Sequence of chain 4.A:
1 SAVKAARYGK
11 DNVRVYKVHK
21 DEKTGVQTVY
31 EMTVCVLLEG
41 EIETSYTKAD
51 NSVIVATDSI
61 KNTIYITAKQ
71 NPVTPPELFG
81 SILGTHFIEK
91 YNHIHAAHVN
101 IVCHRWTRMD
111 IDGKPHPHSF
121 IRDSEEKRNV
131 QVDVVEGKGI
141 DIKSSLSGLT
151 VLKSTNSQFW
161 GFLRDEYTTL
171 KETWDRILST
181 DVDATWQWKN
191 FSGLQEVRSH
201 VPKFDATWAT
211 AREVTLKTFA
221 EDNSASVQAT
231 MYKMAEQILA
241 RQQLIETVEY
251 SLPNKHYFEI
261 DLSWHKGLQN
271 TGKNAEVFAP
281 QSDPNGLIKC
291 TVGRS

Binding-site contacts:
Ligand atom O24 contacts residue LEU170 of chain 4.A at 3.5 Å.
Ligand atom O13 contacts residue TYR8 of chain 3.A at 3.7 Å.
Ligand atom C2 contacts residue GLN228 of chain 4.A at 3.8 Å.
Ligand atom O24 contacts residue ALA56 of chain 3.A at 3.5 Å.
Ligand atom O24 contacts residue THR57 of chain 3.A at 3.1 Å (h-bond).
Ligand atom O13 contacts residue ILE54 of chain 3.A at 3.6 Å.
Ligand atom N3 contacts residue ARG176 of chain 4.A at 2.9 Å (salt-bridge).
Ligand atom N3 contacts residue PHE159 of chain 4.A at 3.7 Å.
Ligand atom N3 contacts residue CYN1 of chain 4.C at 3.2 Å (h-bond).
Ligand atom C6 contacts residue PHE159 of chain 4.A at 3.5 Å (hydrophobic).
Ligand atom N1 contacts residue GLN228 of chain 4.A at 2.9 Å (h-bond).
Ligand atom O11 contacts residue SER226 of chain 4.A at 3.4 Å.
Ligand atom N7 contacts residue PHE159 of chain 4.A at 3.6 Å.
Ligand atom O24 contacts residue ASP58 of chain 3.A at 2.8 Å (salt-bridge).
Ligand atom N9 contacts residue PHE159 of chain 4.A at 3.4 Å.
Ligand atom C5 contacts residue CYN1 of chain 4.C at 3.2 Å.
Ligand atom O11 contacts residue ARG176 of chain 4.A at 3.0 Å (salt-bridge).
Ligand atom N3 contacts residue ASN254 of chain 4.A at 3.5 Å (h-bond).
Ligand atom N1 contacts residue CYN1 of chain 4.C at 3.3 Å (h-bond).
Ligand atom N7 contacts residue THR57 of chain 3.A at 2.7 Å (h-bond).
Ligand atom C2 contacts residue CYN1 of chain 4.C at 3.3 Å.
Ligand atom C4 contacts residue ARG176 of chain 4.A at 3.8 Å.
Ligand atom O13 contacts residue THR57 of chain 3.A at 3.8 Å.
Ligand atom C4 contacts residue PHE159 of chain 4.A at 3.3 Å (hydrophobic).
Ligand atom O11 contacts residue VAL227 of chain 4.A at 2.8 Å (h-bond).
Ligand atom C8 contacts residue PHE159 of chain 4.A at 3.5 Å (hydrophobic).
Ligand atom C6 contacts residue CYN1 of chain 4.C at 3.3 Å.
Ligand atom N7 contacts residue CYN1 of chain 4.C at 3.5 Å.
Ligand atom C8 contacts residue CYN1 of chain 4.C at 3.7 Å.
Ligand atom O13 contacts residue GLN228 of chain 4.A at 2.8 Å (h-bond).
Ligand atom C2 contacts residue ARG176 of chain 4.A at 3.6 Å.
Ligand atom C2 contacts residue PHE159 of chain 4.A at 3.7 Å (hydrophobic).
Ligand atom C5 contacts residue PHE159 of chain 4.A at 3.3 Å (hydrophobic).
Ligand atom N9 contacts residue CYN1 of chain 4.C at 3.7 Å.
Ligand atom C6 contacts residue GLN228 of chain 4.A at 3.6 Å.
Ligand atom N7 contacts residue ALA56 of chain 3.A at 3.6 Å.
Ligand atom O11 contacts residue GLN228 of chain 4.A at 3.6 Å.
Ligand atom C4 contacts residue CYN1 of chain 4.C at 3.2 Å.
Ligand atom C8 contacts residue THR57 of chain 3.A at 3.2 Å.
Ligand atom N1 contacts residue PHE159 of chain 4.A at 3.6 Å.

Sequence of chain 3.A:
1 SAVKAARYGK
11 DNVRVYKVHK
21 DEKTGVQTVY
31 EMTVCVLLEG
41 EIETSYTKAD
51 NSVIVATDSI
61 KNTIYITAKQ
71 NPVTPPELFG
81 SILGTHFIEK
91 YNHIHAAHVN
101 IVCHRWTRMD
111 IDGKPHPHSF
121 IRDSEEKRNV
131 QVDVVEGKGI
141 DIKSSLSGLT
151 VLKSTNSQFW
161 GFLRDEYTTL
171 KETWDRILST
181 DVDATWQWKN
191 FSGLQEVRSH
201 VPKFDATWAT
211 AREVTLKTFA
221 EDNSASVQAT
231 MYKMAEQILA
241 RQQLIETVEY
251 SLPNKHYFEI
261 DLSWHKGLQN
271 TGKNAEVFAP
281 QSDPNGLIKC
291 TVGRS

This protein binds this small molecule.
Small molecule (SMILES): O=c1[nH]c(=O)c2[nH]c(=O)[nH]c2[nH]1